Sequence of chain 1.N:
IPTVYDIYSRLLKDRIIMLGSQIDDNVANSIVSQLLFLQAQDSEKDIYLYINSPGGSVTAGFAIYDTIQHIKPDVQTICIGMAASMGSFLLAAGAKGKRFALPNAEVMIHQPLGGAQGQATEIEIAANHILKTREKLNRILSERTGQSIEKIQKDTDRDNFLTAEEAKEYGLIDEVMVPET

Binding-site contacts:
Ligand atom CE1 contacts residue THR80 of chain 1.N at 3.7 Å.
Ligand atom CE1 contacts residue LEU49 of chain 1.N at 3.9 Å (hydrophobic).
Ligand atom C2 contacts residue LEU49 of chain 1.N at 3.8 Å (hydrophobic).
Ligand atom CA contacts residue GLN89 of chain 1.M at 3.7 Å.
Ligand atom CB contacts residue TYR61 of chain 1.M at 3.5 Å (hydrophobic).
Ligand atom N contacts residue TYR61 of chain 1.M at 3.6 Å.
Ligand atom O1 contacts residue GLN52 of chain 1.N at 3.5 Å (h-bond).
Ligand atom N contacts residue TYR63 of chain 1.M at 3.0 Å (h-bond).
Ligand atom O contacts residue TYR63 of chain 1.M at 2.5 Å (h-bond).
Ligand atom CG contacts residue PHE113 of chain 1.M at 3.9 Å (hydrophobic).
Ligand atom CD1 contacts residue HIS83 of chain 1.N at 3.8 Å.
Ligand atom O contacts residue GLN89 of chain 1.M at 3.6 Å (h-bond).
Ligand atom CZ contacts residue ILE93 of chain 1.M at 4.0 Å (hydrophobic).
Ligand atom CA contacts residue TYR61 of chain 1.M at 3.5 Å (hydrophobic).
Ligand atom CB contacts residue ILE91 of chain 1.M at 3.6 Å (hydrophobic).
Ligand atom C2 contacts residue TYR63 of chain 1.M at 3.8 Å (hydrophobic).
Ligand atom C5 contacts residue LEU49 of chain 1.N at 4.0 Å (hydrophobic).
Ligand atom C6 contacts residue ASP27 of chain 1.M at 2.8 Å.
Ligand atom CB contacts residue MET190 of chain 1.M at 3.9 Å (hydrophobic).
Ligand atom CA contacts residue TYR61 of chain 1.M at 3.6 Å (hydrophobic).
Ligand atom CZ contacts residue THR80 of chain 1.N at 3.4 Å.
Ligand atom CE contacts residue ILE29 of chain 1.M at 3.8 Å (hydrophobic).
Ligand atom C contacts residue TYR63 of chain 1.M at 3.6 Å (hydrophobic).
Ligand atom CE1 contacts residue LEU115 of chain 1.M at 3.9 Å (hydrophobic).
Ligand atom N contacts residue LEU49 of chain 1.N at 3.9 Å.
Ligand atom C5 contacts residue ILE29 of chain 1.M at 3.7 Å (hydrophobic).
Ligand atom C contacts residue TYR61 of chain 1.M at 3.4 Å (hydrophobic).
Ligand atom C3 contacts residue TYR63 of chain 1.M at 3.7 Å (hydrophobic).
Ligand atom CZ contacts residue LEU49 of chain 1.N at 4.0 Å (hydrophobic).
Ligand atom CE2 contacts residue LEU49 of chain 1.N at 3.7 Å (hydrophobic).
Ligand atom CD contacts residue TYR63 of chain 1.M at 3.5 Å (hydrophobic).
Ligand atom CA contacts residue TYR63 of chain 1.M at 4.0 Å (hydrophobic).
Ligand atom CB contacts residue GLN89 of chain 1.M at 3.2 Å.
Ligand atom O contacts residue TYR61 of chain 1.M at 3.7 Å.
Ligand atom CB contacts residue TYR61 of chain 1.M at 3.7 Å (hydrophobic).
Ligand atom CD2 contacts residue TYR63 of chain 1.M at 3.5 Å (hydrophobic).
Ligand atom CD contacts residue ILE29 of chain 1.M at 4.0 Å (hydrophobic).
Ligand atom C6 contacts residue ALA53 of chain 1.N at 3.8 Å (hydrophobic).
Ligand atom CE contacts residue ASP27 of chain 1.M at 3.3 Å.
Ligand atom CE2 contacts residue TYR63 of chain 1.M at 3.8 Å (hydrophobic).

Sequence of chain 1.M:
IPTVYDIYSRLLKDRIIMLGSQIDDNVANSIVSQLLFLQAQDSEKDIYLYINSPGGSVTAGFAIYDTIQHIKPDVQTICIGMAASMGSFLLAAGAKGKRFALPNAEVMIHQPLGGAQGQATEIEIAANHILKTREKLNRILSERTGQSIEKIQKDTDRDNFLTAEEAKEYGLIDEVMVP

The small molecule below binds the protein below.
Small molecule (SMILES): CC/C=C/C(=O)N[C@@H](Cc1ccccc1)C(=O)N[C@H]1COC(=O)[C@@H]2C[C@@H](C)CN2C(=O)[C@H](C)NC(=O)[C@@H]2CCCCN2C(=O)[C@@H]2CCCN2C1=O